Binding-site contacts:
Ligand atom C7 contacts residue ASN238 of chain 1.B at 4.4 Å.
Ligand atom O5 contacts residue HIS165 of chain 1.B at 3.2 Å.
Ligand atom O5 contacts residue GLN167 of chain 1.B at 4.5 Å.
Ligand atom C2 contacts residue ASN240 of chain 1.B at 2.4 Å.
Ligand atom O5 contacts residue ASN240 of chain 1.B at 2.4 Å (h-bond).
Ligand atom C1 contacts residue GLN167 of chain 1.B at 4.0 Å.
Ligand atom C8 contacts residue ASN240 of chain 1.B at 4.4 Å.
Ligand atom C5 contacts residue GLN167 of chain 1.B at 4.2 Å.
Ligand atom C1 contacts residue HIS165 of chain 1.B at 3.9 Å.
Ligand atom O7 contacts residue ASN240 of chain 1.B at 3.4 Å (h-bond).
Ligand atom N2 contacts residue ASN238 of chain 1.B at 4.5 Å.
Ligand atom C7 contacts residue ASN240 of chain 1.B at 3.3 Å.
Ligand atom C5 contacts residue ASN240 of chain 1.B at 3.7 Å.
Ligand atom N2 contacts residue ASN240 of chain 1.B at 2.9 Å (h-bond).
Ligand atom C2 contacts residue GLN167 of chain 1.B at 4.5 Å.
Ligand atom C4 contacts residue HIS165 of chain 1.B at 3.9 Å.
Ligand atom C5 contacts residue HIS165 of chain 1.B at 3.5 Å.
Ligand atom C3 contacts residue HIS165 of chain 1.B at 4.2 Å.
Ligand atom C1 contacts residue ASN240 of chain 1.B at 1.5 Å.
Ligand atom C3 contacts residue GLN167 of chain 1.B at 4.4 Å.
Ligand atom C5 contacts residue HIS165 of chain 1.B at 4.2 Å.
Ligand atom C8 contacts residue ASN238 of chain 1.B at 3.4 Å.
Ligand atom N2 contacts residue GLN167 of chain 1.B at 4.4 Å.
Ligand atom C6 contacts residue HIS165 of chain 1.B at 4.0 Å.
Ligand atom C6 contacts residue HIS165 of chain 1.B at 3.6 Å.
Ligand atom C4 contacts residue ASN240 of chain 1.B at 4.2 Å.
Ligand atom O6 contacts residue HIS165 of chain 1.B at 3.6 Å.
Ligand atom C3 contacts residue ASN240 of chain 1.B at 3.8 Å.

A small-molecule ligand and the protein it binds are described below.
Small molecule (SMILES): CC(=O)N[C@H]1[C@H](O[C@H]2[C@H](O[C@H]3O[C@@H](C)[C@@H](O)[C@@H](O)[C@@H]3O)[C@@H](NC(C)=O)CO[C@@H]2CO[C@@H]2O[C@@H](C)[C@@H](O)[C@@H](O)[C@@H]2O)O[C@H](CO)[C@@H](O[C@@H]2O[C@H](CO[C@H]3O[C@H](CO)[C@@H](O)[C@H](O)[C@@H]3O)[C@@H](O)[C@H](O[C@H]3O[C@H](CO)[C@@H](O)[C@H](O)[C@@H]3O)[C@@H]2O)[C@@H]1O

Sequence of chain 1.B:
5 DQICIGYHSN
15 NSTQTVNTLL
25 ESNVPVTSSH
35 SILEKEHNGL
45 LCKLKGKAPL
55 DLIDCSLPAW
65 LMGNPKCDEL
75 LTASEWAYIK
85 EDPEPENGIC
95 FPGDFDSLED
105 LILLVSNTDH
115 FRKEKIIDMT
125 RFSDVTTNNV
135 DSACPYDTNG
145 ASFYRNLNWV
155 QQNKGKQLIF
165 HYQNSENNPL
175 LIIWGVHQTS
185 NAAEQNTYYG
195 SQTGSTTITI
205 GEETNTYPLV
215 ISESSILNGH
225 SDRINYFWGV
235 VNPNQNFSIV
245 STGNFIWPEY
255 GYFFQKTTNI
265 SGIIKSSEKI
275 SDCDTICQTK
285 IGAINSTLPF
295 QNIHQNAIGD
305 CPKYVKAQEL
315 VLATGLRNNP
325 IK